The small molecule below binds the protein below.
Small molecule (SMILES): Nc1ncnc2c1ncn2[C@@H]1O[C@H](COP(=O)(O)OP(=O)(O)OP(O)(O)=S)[C@@H](O)[C@H]1O

Sequence of chain 1.A:
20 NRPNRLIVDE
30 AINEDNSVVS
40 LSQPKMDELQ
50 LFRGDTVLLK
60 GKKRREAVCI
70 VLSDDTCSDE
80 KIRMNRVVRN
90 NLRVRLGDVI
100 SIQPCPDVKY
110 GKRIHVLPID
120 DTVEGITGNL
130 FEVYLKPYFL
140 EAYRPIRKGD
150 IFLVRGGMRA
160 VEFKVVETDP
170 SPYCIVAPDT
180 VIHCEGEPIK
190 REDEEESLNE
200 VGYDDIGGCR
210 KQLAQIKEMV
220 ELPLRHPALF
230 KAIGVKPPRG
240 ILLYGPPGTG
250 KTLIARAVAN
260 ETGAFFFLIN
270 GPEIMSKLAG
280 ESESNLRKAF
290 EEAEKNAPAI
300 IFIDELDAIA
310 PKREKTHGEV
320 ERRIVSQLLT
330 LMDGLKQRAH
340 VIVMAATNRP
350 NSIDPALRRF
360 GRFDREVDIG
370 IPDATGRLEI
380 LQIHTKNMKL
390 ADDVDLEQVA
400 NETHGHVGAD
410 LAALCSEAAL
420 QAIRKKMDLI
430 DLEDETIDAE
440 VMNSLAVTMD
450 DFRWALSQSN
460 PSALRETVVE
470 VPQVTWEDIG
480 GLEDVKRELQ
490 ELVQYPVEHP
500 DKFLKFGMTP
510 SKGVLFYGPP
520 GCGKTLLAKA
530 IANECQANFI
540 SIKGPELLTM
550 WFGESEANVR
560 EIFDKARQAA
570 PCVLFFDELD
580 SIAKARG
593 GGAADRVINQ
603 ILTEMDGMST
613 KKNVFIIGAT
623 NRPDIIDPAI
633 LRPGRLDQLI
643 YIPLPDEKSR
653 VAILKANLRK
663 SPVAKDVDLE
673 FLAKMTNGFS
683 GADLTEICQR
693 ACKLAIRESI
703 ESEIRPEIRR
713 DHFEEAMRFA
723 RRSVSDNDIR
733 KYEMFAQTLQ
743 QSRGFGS

Sequence of chain 1.B:
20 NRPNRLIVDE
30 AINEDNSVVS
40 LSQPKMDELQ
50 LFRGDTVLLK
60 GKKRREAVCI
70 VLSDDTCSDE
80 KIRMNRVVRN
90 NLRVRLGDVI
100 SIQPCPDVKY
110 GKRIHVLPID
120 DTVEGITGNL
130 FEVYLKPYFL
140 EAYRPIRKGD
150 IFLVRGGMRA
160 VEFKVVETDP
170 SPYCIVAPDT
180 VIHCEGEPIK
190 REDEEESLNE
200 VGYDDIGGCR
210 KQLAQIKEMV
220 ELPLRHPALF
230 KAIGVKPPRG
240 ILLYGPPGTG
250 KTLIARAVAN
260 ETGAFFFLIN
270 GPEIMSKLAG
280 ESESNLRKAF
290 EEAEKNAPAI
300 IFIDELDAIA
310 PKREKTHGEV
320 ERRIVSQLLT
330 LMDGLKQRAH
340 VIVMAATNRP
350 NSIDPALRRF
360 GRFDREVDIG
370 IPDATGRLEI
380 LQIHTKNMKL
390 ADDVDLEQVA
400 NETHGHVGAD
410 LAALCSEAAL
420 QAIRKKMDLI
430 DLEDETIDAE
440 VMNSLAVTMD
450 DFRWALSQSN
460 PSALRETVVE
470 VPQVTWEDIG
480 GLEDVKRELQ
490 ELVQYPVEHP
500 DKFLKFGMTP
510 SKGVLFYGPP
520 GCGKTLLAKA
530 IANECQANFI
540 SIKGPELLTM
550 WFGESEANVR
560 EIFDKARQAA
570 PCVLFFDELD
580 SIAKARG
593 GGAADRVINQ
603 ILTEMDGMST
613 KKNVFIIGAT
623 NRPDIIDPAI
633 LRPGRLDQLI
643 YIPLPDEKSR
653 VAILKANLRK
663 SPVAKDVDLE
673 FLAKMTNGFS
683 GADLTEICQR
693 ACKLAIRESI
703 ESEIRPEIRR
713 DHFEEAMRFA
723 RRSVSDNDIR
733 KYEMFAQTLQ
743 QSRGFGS

Binding-site contacts:
Ligand atom O2B contacts residue LYS523 of chain 1.A at 3.0 Å (salt-bridge).
Ligand atom O3A contacts residue CYS521 of chain 1.A at 3.5 Å (h-bond).
Ligand atom O1A contacts residue THR524 of chain 1.A at 3.0 Å (h-bond).
Ligand atom N3 contacts residue LEU525 of chain 1.A at 3.6 Å.
Ligand atom N1 contacts residue ASP477 of chain 1.A at 3.5 Å (salt-bridge).
Ligand atom O2A contacts residue LEU525 of chain 1.A at 3.0 Å (h-bond).
Ligand atom O3B contacts residue GLY520 of chain 1.A at 2.6 Å (h-bond).
Ligand atom O2A contacts residue THR524 of chain 1.A at 2.9 Å (h-bond).
Ligand atom PG contacts residue ARG745 of chain 1.B at 3.5 Å.
Ligand atom PG contacts residue MG1 of chain 1.L at 3.4 Å.
Ligand atom O2A contacts residue GLY522 of chain 1.A at 3.3 Å.
Ligand atom O2B contacts residue CYS521 of chain 1.A at 3.4 Å (h-bond).
Ligand atom C8 contacts residue GLY520 of chain 1.A at 3.5 Å.
Ligand atom N6 contacts residue GLY479 of chain 1.A at 3.2 Å (h-bond).
Ligand atom C2 contacts residue ASP477 of chain 1.A at 3.1 Å.
Ligand atom C1' contacts residue THR687 of chain 1.A at 3.5 Å.
Ligand atom PB contacts residue GLY520 of chain 1.A at 3.6 Å.
Ligand atom PA contacts residue MG1 of chain 1.L at 3.4 Å.
Ligand atom N9 contacts residue GLY683 of chain 1.A at 3.6 Å.
Ligand atom N7 contacts residue CYS521 of chain 1.A at 3.3 Å.
Ligand atom N1 contacts residue GLY479 of chain 1.A at 3.2 Å (h-bond).
Ligand atom S1G contacts residue ARG745 of chain 1.B at 3.1 Å (salt-bridge).
Ligand atom O2G contacts residue MG1 of chain 1.L at 2.0 Å.
Ligand atom PB contacts residue MG1 of chain 1.L at 3.3 Å.
Ligand atom O3G contacts residue ARG745 of chain 1.B at 2.8 Å (salt-bridge).
Ligand atom C4 contacts residue LEU525 of chain 1.A at 3.5 Å (hydrophobic).
Ligand atom O3G contacts residue ASN623 of chain 1.A at 3.4 Å (h-bond).
Ligand atom N7 contacts residue GLY683 of chain 1.A at 3.6 Å.
Ligand atom C8 contacts residue GLY683 of chain 1.A at 3.4 Å.
Ligand atom O1B contacts residue MG1 of chain 1.L at 2.0 Å.
Ligand atom PG contacts residue GLY520 of chain 1.A at 3.6 Å.
Ligand atom O2' contacts residue THR687 of chain 1.A at 3.0 Å (h-bond).
Ligand atom O3A contacts residue GLY520 of chain 1.A at 3.6 Å.
Ligand atom O2B contacts residue GLY522 of chain 1.A at 3.5 Å (h-bond).
Ligand atom N7 contacts residue GLY522 of chain 1.A at 3.4 Å (h-bond).
Ligand atom O1B contacts residue THR524 of chain 1.A at 3.1 Å (h-bond).
Ligand atom O4' contacts residue ALA684 of chain 1.A at 3.4 Å.
Ligand atom O2A contacts residue LYS523 of chain 1.A at 3.4 Å (salt-bridge).
Ligand atom O3A contacts residue GLY522 of chain 1.A at 3.2 Å (h-bond).
Ligand atom O1A contacts residue MG1 of chain 1.L at 2.1 Å.